Sequence of chain 37.B:
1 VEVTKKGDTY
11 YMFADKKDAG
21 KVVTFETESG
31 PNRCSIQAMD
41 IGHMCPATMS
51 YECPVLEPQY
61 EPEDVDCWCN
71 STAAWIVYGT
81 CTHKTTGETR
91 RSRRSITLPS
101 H

Binding-site contacts:
Ligand atom C2 contacts residue ASN70 of chain 37.B at 2.5 Å.
Ligand atom O6 contacts residue ARG33 of chain 37.B at 3.0 Å (salt-bridge).
Ligand atom C1 contacts residue ASN70 of chain 37.B at 1.4 Å.
Ligand atom N2 contacts residue ASN70 of chain 37.B at 2.9 Å (h-bond).
Ligand atom O7 contacts residue PRO31 of chain 37.B at 3.0 Å (h-bond).
Ligand atom N2 contacts residue PRO31 of chain 37.B at 2.8 Å (h-bond).
Ligand atom C2 contacts residue PRO31 of chain 37.B at 4.0 Å (hydrophobic).
Ligand atom C7 contacts residue ASN70 of chain 37.B at 3.4 Å.
Ligand atom O3 contacts residue PRO31 of chain 37.B at 4.2 Å.
Ligand atom C3 contacts residue ASN70 of chain 37.B at 3.8 Å.
Ligand atom C5 contacts residue ARG33 of chain 37.B at 3.9 Å.
Ligand atom O7 contacts residue SER71 of chain 37.B at 4.4 Å.
Ligand atom O5 contacts residue ASN70 of chain 37.B at 2.4 Å (h-bond).
Ligand atom C8 contacts residue ASN70 of chain 37.B at 3.9 Å.
Ligand atom C6 contacts residue ARG33 of chain 37.B at 3.7 Å.
Ligand atom C5 contacts residue ASN70 of chain 37.B at 3.7 Å.
Ligand atom C7 contacts residue PRO31 of chain 37.B at 3.2 Å (hydrophobic).
Ligand atom C1 contacts residue ARG33 of chain 37.B at 4.1 Å.
Ligand atom C3 contacts residue PRO31 of chain 37.B at 4.1 Å (hydrophobic).
Ligand atom C4 contacts residue ASN70 of chain 37.B at 4.2 Å.
Ligand atom O7 contacts residue ASN70 of chain 37.B at 3.5 Å (h-bond).
Ligand atom O5 contacts residue ARG33 of chain 37.B at 4.3 Å.
Ligand atom N2 contacts residue ASN32 of chain 37.B at 4.2 Å.

The protein below binds the small molecule below.
Small molecule (SMILES): CC(=O)N[C@@H]1[C@@H](O)[C@H](O)[C@@H](CO)O[C@H]1O